The small molecule below binds the protein below.
Small molecule (SMILES): CC(=O)N[C@H]1[C@H](O[C@H]2[C@H](O)[C@@H](NC(C)=O)CO[C@@H]2CO)O[C@H](CO)[C@@H](O[C@H]2O[C@H](CO)[C@@H](O)[C@H](O)[C@@H]2O)[C@@H]1O

Binding-site contacts:
Ligand atom C6 contacts residue THR106 of chain 1.C at 4.1 Å.
Ligand atom C8 contacts residue LEU458 of chain 1.B at 4.3 Å (hydrophobic).
Ligand atom C7 contacts residue ARG454 of chain 1.B at 4.0 Å.
Ligand atom C8 contacts residue THR233 of chain 1.C at 4.1 Å.
Ligand atom O7 contacts residue ASN231 of chain 1.C at 3.8 Å.
Ligand atom O5 contacts residue THR106 of chain 1.C at 4.4 Å.
Ligand atom O5 contacts residue ASN231 of chain 1.C at 2.3 Å (h-bond).
Ligand atom O5 contacts residue THR233 of chain 1.C at 4.4 Å.
Ligand atom C1 contacts residue ASN231 of chain 1.C at 1.5 Å.
Ligand atom C4 contacts residue ASN231 of chain 1.C at 4.3 Å.
Ligand atom C8 contacts residue LYS459 of chain 1.B at 2.9 Å.
Ligand atom O3 contacts residue SER456 of chain 1.B at 3.7 Å.
Ligand atom O7 contacts residue ARG454 of chain 1.B at 3.3 Å (salt-bridge).
Ligand atom C8 contacts residue ASN457 of chain 1.B at 4.4 Å.
Ligand atom O7 contacts residue GLU462 of chain 1.B at 3.1 Å (salt-bridge).
Ligand atom C7 contacts residue ASN231 of chain 1.C at 3.7 Å.
Ligand atom C7 contacts residue LYS459 of chain 1.B at 4.3 Å.
Ligand atom C5 contacts residue ASN231 of chain 1.C at 3.5 Å.
Ligand atom C2 contacts residue ASN231 of chain 1.C at 2.8 Å.
Ligand atom C6 contacts residue LYS455 of chain 1.B at 4.0 Å.
Ligand atom C3 contacts residue ASN231 of chain 1.C at 3.9 Å.
Ligand atom N2 contacts residue ASN231 of chain 1.C at 3.2 Å (h-bond).
Ligand atom C5 contacts residue THR233 of chain 1.C at 4.5 Å.
Ligand atom C5 contacts residue LYS455 of chain 1.B at 4.5 Å.
Ligand atom C8 contacts residue GLU462 of chain 1.B at 3.4 Å.
Ligand atom O6 contacts residue THR106 of chain 1.C at 3.7 Å.
Ligand atom C7 contacts residue GLU462 of chain 1.B at 3.6 Å.

Sequence of chain 1.B:
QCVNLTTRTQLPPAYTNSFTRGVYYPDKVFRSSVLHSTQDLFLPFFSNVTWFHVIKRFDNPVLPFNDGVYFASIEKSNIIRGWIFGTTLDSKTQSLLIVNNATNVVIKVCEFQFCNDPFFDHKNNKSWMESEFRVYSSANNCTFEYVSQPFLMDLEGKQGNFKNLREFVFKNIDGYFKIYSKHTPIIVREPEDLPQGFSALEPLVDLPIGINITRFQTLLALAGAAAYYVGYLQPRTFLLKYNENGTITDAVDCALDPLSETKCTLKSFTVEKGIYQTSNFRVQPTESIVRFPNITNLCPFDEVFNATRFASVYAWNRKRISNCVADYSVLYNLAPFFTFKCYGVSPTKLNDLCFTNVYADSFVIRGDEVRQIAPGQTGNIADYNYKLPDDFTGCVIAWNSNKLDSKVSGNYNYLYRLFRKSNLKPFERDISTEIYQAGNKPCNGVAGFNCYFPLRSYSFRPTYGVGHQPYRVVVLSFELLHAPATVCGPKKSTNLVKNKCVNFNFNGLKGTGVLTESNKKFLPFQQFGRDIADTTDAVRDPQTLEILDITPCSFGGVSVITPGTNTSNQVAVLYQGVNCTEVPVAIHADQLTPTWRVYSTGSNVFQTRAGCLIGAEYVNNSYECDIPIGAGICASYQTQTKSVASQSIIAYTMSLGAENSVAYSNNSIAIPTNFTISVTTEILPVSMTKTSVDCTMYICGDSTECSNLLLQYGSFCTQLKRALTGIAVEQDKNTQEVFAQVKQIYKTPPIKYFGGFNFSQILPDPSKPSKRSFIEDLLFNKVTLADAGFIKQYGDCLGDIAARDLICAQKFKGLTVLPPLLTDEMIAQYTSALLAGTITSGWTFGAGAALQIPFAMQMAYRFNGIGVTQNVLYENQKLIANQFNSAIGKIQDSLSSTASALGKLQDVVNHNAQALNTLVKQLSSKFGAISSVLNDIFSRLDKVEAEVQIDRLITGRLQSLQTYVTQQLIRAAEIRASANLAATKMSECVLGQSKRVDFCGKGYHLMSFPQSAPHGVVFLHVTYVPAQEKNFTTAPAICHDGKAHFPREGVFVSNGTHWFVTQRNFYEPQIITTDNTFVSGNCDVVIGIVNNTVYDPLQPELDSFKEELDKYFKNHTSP

Sequence of chain 1.C:
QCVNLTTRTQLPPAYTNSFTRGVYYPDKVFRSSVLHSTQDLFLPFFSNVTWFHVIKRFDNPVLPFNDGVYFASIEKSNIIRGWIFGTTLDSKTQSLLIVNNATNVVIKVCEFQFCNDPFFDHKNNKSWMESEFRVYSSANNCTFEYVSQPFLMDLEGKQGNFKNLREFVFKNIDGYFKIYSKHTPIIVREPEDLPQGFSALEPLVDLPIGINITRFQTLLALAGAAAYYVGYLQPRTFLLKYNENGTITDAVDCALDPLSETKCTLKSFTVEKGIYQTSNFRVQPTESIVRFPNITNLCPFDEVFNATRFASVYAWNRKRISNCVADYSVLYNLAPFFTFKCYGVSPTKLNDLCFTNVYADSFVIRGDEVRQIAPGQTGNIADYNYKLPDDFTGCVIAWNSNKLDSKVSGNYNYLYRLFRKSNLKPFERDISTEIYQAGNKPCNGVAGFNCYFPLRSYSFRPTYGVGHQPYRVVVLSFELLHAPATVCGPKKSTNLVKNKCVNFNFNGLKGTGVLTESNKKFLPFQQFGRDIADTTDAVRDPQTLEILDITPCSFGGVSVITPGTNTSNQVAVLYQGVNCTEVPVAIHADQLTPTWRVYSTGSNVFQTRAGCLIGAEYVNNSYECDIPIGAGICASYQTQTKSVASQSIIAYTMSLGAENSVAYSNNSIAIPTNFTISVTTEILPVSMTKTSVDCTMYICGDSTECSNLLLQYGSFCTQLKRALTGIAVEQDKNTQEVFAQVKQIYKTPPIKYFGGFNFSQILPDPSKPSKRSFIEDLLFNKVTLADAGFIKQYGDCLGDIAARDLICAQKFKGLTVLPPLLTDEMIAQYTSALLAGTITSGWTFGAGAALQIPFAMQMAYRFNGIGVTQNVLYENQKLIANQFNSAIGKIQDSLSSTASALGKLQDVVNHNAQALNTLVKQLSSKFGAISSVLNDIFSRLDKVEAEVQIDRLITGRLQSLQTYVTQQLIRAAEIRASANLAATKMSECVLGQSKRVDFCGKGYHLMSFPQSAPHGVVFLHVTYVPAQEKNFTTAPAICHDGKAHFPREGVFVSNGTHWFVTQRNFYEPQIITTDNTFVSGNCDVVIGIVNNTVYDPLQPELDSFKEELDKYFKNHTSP